The small molecule below binds the protein below.
Small molecule (SMILES): C/C=C/C[C@@H](C)[C@@H](O)[C@H]1C(=O)N[C@@H]([C@@H](C)O)C(=O)N(C)CC(=O)N(C)[C@@H](CC(C)C)C(=O)N[C@@H](C(C)C)C(=O)N(C)[C@@H](CC(C)C)C(=O)N[C@@H](C)C(=O)N[C@H](C)C(=O)N(C)[C@@H](CC(C)C)C(=O)N(C)[C@@H](CC(C)C)C(=O)N(C)[C@@H](C(C)C)C(=O)N1C

Binding-site contacts:
Ligand atom CD2 contacts residue PHE60 of chain 1.A at 3.8 Å (hydrophobic).
Ligand atom C contacts residue ASN102 of chain 1.A at 3.4 Å.
Ligand atom CD1 contacts residue LYS125 of chain 1.A at 3.7 Å.
Ligand atom O contacts residue ARG55 of chain 1.A at 2.9 Å (salt-bridge).
Ligand atom CB contacts residue GLN111 of chain 1.A at 3.4 Å.
Ligand atom CD2 contacts residue LYS125 of chain 1.A at 3.4 Å.
Ligand atom CB contacts residue PHE60 of chain 1.A at 3.8 Å (hydrophobic).
Ligand atom O contacts residue PHE60 of chain 1.A at 3.2 Å.
Ligand atom O contacts residue GLN63 of chain 1.A at 3.2 Å (h-bond).
Ligand atom CN contacts residue ARG55 of chain 1.A at 3.5 Å.
Ligand atom O contacts residue ALA101 of chain 1.A at 3.6 Å.
Ligand atom CG1 contacts residue PHE113 of chain 1.A at 3.4 Å (hydrophobic).
Ligand atom N contacts residue GLY72 of chain 1.A at 3.2 Å (h-bond).
Ligand atom CN contacts residue HIS126 of chain 1.A at 3.2 Å.
Ligand atom CA contacts residue THR73 of chain 1.A at 3.8 Å.
Ligand atom N contacts residue ASN102 of chain 1.A at 3.0 Å (h-bond).
Ligand atom CH contacts residue ALA103 of chain 1.A at 3.7 Å (hydrophobic).
Ligand atom CN contacts residue GLY72 of chain 1.A at 3.3 Å.
Ligand atom O contacts residue GLY72 of chain 1.A at 3.8 Å.
Ligand atom CB contacts residue ASN102 of chain 1.A at 3.3 Å.
Ligand atom CD1 contacts residue ASN102 of chain 1.A at 3.3 Å.
Ligand atom CA contacts residue GLY72 of chain 1.A at 3.2 Å.
Ligand atom CD1 contacts residue LYS125 of chain 1.A at 3.6 Å.
Ligand atom CA contacts residue ARG55 of chain 1.A at 3.8 Å.
Ligand atom CG1 contacts residue ARG55 of chain 1.A at 3.6 Å.
Ligand atom CD1 contacts residue TRP121 of chain 1.A at 3.5 Å (hydrophobic).
Ligand atom CG1 contacts residue GLN63 of chain 1.A at 3.5 Å.
Ligand atom CG2 contacts residue GLN111 of chain 1.A at 3.4 Å.
Ligand atom CG2 contacts residue PHE60 of chain 1.A at 3.6 Å (hydrophobic).
Ligand atom CN contacts residue ARG55 of chain 1.A at 3.7 Å.
Ligand atom O contacts residue TRP121 of chain 1.A at 2.8 Å (h-bond).
Ligand atom OG1 contacts residue ASN102 of chain 1.A at 3.8 Å.
Ligand atom CA contacts residue ASN102 of chain 1.A at 2.9 Å.
Ligand atom CB contacts residue GLY72 of chain 1.A at 3.4 Å.
Ligand atom O contacts residue HIS126 of chain 1.A at 3.3 Å.
Ligand atom C contacts residue PHE60 of chain 1.A at 3.6 Å (hydrophobic).
Ligand atom C contacts residue GLY72 of chain 1.A at 3.2 Å.
Ligand atom CB contacts residue TRP121 of chain 1.A at 3.7 Å (hydrophobic).
Ligand atom CG2 contacts residue ALA101 of chain 1.A at 3.6 Å (hydrophobic).
Ligand atom O contacts residue ASN102 of chain 1.A at 3.5 Å (h-bond).

Sequence of chain 1.A:
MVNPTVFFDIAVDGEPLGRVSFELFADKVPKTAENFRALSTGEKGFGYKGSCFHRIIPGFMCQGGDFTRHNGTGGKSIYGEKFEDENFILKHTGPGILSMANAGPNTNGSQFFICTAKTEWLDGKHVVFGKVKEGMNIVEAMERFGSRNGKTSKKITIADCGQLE